Binding-site contacts:
Ligand atom O6 contacts residue NAG1 of chain 1.W at 3.4 Å.
Ligand atom O7 contacts residue NAG1 of chain 1.W at 2.6 Å (h-bond).
Ligand atom C7 contacts residue NAG1 of chain 1.W at 3.3 Å.
Ligand atom C5 contacts residue NAG1 of chain 1.W at 4.1 Å.
Ligand atom O5 contacts residue NAG1 of chain 1.W at 2.7 Å (h-bond).
Ligand atom C2 contacts residue NAG1 of chain 1.W at 3.2 Å.
Ligand atom C8 contacts residue NAG1 of chain 1.W at 3.4 Å.
Ligand atom N2 contacts residue NAG1 of chain 1.W at 3.8 Å.
Ligand atom C1 contacts residue NAG1 of chain 1.W at 2.7 Å.

This small molecule binds to this protein.
Small molecule (SMILES): CC(=O)N[C@@H]1[C@@H](O)[C@H](O)[C@@H](CO)O[C@H]1O